Binding-site contacts:
Ligand atom C8 contacts residue THR51 of chain 8.A at 4.1 Å.
Ligand atom N7 contacts residue LEU72 of chain 5.A at 4.2 Å.
Ligand atom N5 contacts residue TYR54 of chain 8.A at 3.8 Å.
Ligand atom C8 contacts residue TYR54 of chain 8.A at 3.3 Å (hydrophobic).
Ligand atom O19 contacts residue LYS100 of chain 5.A at 4.3 Å.
Ligand atom C2 contacts residue TYR54 of chain 8.A at 3.7 Å (hydrophobic).
Ligand atom N1 contacts residue ASN71 of chain 5.A at 3.9 Å.
Ligand atom N10 contacts residue THR51 of chain 8.A at 3.4 Å (h-bond).
Ligand atom N9 contacts residue TYR54 of chain 8.A at 3.5 Å.
Ligand atom C15 contacts residue ASN71 of chain 5.A at 3.1 Å.
Ligand atom C8 contacts residue GLU74 of chain 5.A at 3.7 Å.
Ligand atom O20 contacts residue TYR54 of chain 8.A at 3.8 Å.
Ligand atom O19 contacts residue ALA18 of chain 5.A at 3.9 Å.
Ligand atom C3 contacts residue LEU72 of chain 5.A at 3.9 Å (hydrophobic).
Ligand atom C4 contacts residue TYR54 of chain 8.A at 3.4 Å (hydrophobic).
Ligand atom O20 contacts residue ASN71 of chain 5.A at 3.5 Å (h-bond).
Ligand atom C15 contacts residue ALA18 of chain 5.A at 3.4 Å (hydrophobic).
Ligand atom C2 contacts residue LEU73 of chain 5.A at 4.1 Å (hydrophobic).
Ligand atom C15 contacts residue LYS100 of chain 5.A at 3.0 Å.
Ligand atom N10 contacts residue VAL52 of chain 8.A at 2.7 Å (h-bond).
Ligand atom O20 contacts residue LEU72 of chain 5.A at 3.1 Å.
Ligand atom C6 contacts residue ALA18 of chain 5.A at 4.3 Å (hydrophobic).
Ligand atom C8 contacts residue VAL52 of chain 8.A at 3.6 Å (hydrophobic).
Ligand atom C2 contacts residue ASN71 of chain 5.A at 3.9 Å.
Ligand atom C11 contacts residue HIS53 of chain 8.A at 3.1 Å.
Ligand atom O20 contacts residue GLU74 of chain 5.A at 4.2 Å.
Ligand atom N10 contacts residue GLU74 of chain 5.A at 3.1 Å (salt-bridge).
Ligand atom N9 contacts residue VAL52 of chain 8.A at 3.7 Å.
Ligand atom N10 contacts residue TYR54 of chain 8.A at 3.5 Å.
Ligand atom O19 contacts residue GLU22 of chain 5.A at 3.7 Å.
Ligand atom C3 contacts residue TYR54 of chain 8.A at 3.2 Å (hydrophobic).
Ligand atom N7 contacts residue GLU74 of chain 5.A at 3.3 Å (salt-bridge).
Ligand atom O20 contacts residue LEU73 of chain 5.A at 2.9 Å (h-bond).
Ligand atom C2 contacts residue LEU72 of chain 5.A at 3.7 Å (hydrophobic).
Ligand atom N7 contacts residue TYR54 of chain 8.A at 3.0 Å (h-bond).
Ligand atom C15 contacts residue GLU22 of chain 5.A at 3.9 Å.
Ligand atom C11 contacts residue TYR54 of chain 8.A at 4.3 Å (hydrophobic).
Ligand atom C15 contacts residue GLY17 of chain 5.A at 3.5 Å.
Ligand atom N1 contacts residue LYS100 of chain 5.A at 3.8 Å.
Ligand atom N9 contacts residue HIS53 of chain 8.A at 3.8 Å.

The small molecule below binds the protein below.
Small molecule (SMILES): Cn1c(=O)c2nc(N)[nH]c2n(C)c1=O

Sequence of chain 5.A:
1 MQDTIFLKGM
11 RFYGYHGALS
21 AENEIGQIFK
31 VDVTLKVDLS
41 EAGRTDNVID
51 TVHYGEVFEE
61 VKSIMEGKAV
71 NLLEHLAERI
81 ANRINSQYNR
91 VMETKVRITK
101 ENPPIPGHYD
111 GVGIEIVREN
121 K

Sequence of chain 8.A:
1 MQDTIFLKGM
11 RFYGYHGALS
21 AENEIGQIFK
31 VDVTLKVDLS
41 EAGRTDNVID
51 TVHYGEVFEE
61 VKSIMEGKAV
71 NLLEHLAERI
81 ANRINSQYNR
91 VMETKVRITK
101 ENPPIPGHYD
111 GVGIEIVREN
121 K